Sequence of chain 1.A:
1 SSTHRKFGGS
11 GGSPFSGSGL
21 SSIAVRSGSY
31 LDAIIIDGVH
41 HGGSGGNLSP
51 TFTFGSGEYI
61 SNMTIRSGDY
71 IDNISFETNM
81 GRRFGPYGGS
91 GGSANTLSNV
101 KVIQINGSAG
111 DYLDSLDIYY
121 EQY

Binding-site contacts:
Ligand atom O6 contacts residue TYR70 of chain 1.A at 2.9 Å (h-bond).
Ligand atom O3 contacts residue GLY92 of chain 1.A at 2.9 Å (h-bond).
Ligand atom C4 contacts residue GLY92 of chain 1.A at 3.5 Å.
Ligand atom O3 contacts residue EDO1 of chain 1.H at 2.7 Å (h-bond).
Ligand atom C4 contacts residue TYR70 of chain 1.A at 3.5 Å (hydrophobic).
Ligand atom O6 contacts residue ASP69 of chain 1.A at 3.1 Å (salt-bridge).
Ligand atom O5 contacts residue ASP111 of chain 1.A at 3.1 Å (salt-bridge).
Ligand atom O4 contacts residue ASP72 of chain 1.A at 2.6 Å (salt-bridge).
Ligand atom O6 contacts residue ASP111 of chain 1.A at 3.0 Å (salt-bridge).
Ligand atom O3 contacts residue EDO1 of chain 1.J at 2.6 Å (h-bond).
Ligand atom O3 contacts residue TYR70 of chain 1.A at 3.4 Å (h-bond).
Ligand atom O2 contacts residue ASP69 of chain 1.A at 3.3 Å (salt-bridge).
Ligand atom O4 contacts residue EDO1 of chain 1.H at 3.5 Å (h-bond).
Ligand atom O6 contacts residue TYR112 of chain 1.A at 2.8 Å (h-bond).
Ligand atom O4 contacts residue TYR70 of chain 1.A at 2.8 Å (h-bond).
Ligand atom C4 contacts residue GLY12 of chain 1.A at 3.5 Å.
Ligand atom O4 contacts residue ASP111 of chain 1.A at 2.3 Å (salt-bridge).
Ligand atom O5 contacts residue ASP69 of chain 1.A at 3.0 Å (salt-bridge).
Ligand atom C3 contacts residue EDO1 of chain 1.J at 3.3 Å.
Ligand atom O2 contacts residue GLY68 of chain 1.A at 3.3 Å.
Ligand atom O6 contacts residue ASP72 of chain 1.A at 2.7 Å (salt-bridge).
Ligand atom C4 contacts residue ASP114 of chain 1.A at 3.4 Å.
Ligand atom O3 contacts residue GLY12 of chain 1.A at 2.8 Å (h-bond).
Ligand atom O6 contacts residue GLY110 of chain 1.A at 3.3 Å (h-bond).
Ligand atom O2 contacts residue GLY110 of chain 1.A at 3.3 Å.
Ligand atom O4 contacts residue GLY92 of chain 1.A at 3.4 Å (h-bond).
Ligand atom O4 contacts residue GLY11 of chain 1.A at 3.5 Å.
Ligand atom O6 contacts residue GLY68 of chain 1.A at 3.1 Å (h-bond).
Ligand atom C3 contacts residue EDO1 of chain 1.F at 3.6 Å.
Ligand atom O4 contacts residue ASP114 of chain 1.A at 2.6 Å (salt-bridge).
Ligand atom C6 contacts residue ASP72 of chain 1.A at 3.5 Å.
Ligand atom C6 contacts residue ASP114 of chain 1.A at 3.5 Å.
Ligand atom O3 contacts residue ASP69 of chain 1.A at 2.6 Å (salt-bridge).
Ligand atom C4 contacts residue ASP111 of chain 1.A at 3.3 Å.
Ligand atom O3 contacts residue ASP111 of chain 1.A at 3.5 Å (salt-bridge).
Ligand atom O3 contacts residue EDO1 of chain 1.F at 2.6 Å (h-bond).
Ligand atom O6 contacts residue ASP114 of chain 1.A at 2.7 Å (salt-bridge).
Ligand atom C2 contacts residue ASP111 of chain 1.A at 3.5 Å.
Ligand atom C2 contacts residue ASP69 of chain 1.A at 3.5 Å.
Ligand atom C4 contacts residue ASP72 of chain 1.A at 3.4 Å.

A protein and the small-molecule ligand that binds it are described below.
Small molecule (SMILES): OC[C@H]1O[C@H](OC[C@H]2O[C@H](OC[C@H]3O[C@H](O)[C@@H](O)[C@@H](O[C@H]4O[C@H](CO)[C@@H](O)[C@H](O)[C@@H]4O[C@H]4O[C@H](CO)[C@@H](O)[C@H](O)[C@@H]4O[C@H]4O[C@H](CO)[C@@H](O)[C@H](O)[C@@H]4O)[C@@H]3O)[C@@H](O)[C@@H](O[C@H]3O[C@H](CO)[C@@H](O)[C@H](O)[C@@H]3O[C@H]3O[C@H](CO)[C@@H](O)[C@H](O)[C@@H]3O)[C@@H]2O)[C@@H](O)[C@@H](O)[C@@H]1O